This protein binds this small molecule.
Small molecule (SMILES): CC(=O)N[C@H]1[C@H](O[C@H]2[C@H](O)[C@@H](NC(C)=O)CO[C@@H]2CO)O[C@H](CO)[C@@H](O)[C@@H]1O

Binding-site contacts:
Ligand atom C2 contacts residue ASN271 of chain 1.Q at 2.4 Å.
Ligand atom C6 contacts residue ILE292 of chain 1.Q at 3.7 Å (hydrophobic).
Ligand atom C5 contacts residue ASN271 of chain 1.Q at 3.7 Å.
Ligand atom N2 contacts residue ASN271 of chain 1.Q at 2.9 Å (h-bond).
Ligand atom C7 contacts residue ASN271 of chain 1.Q at 3.5 Å.
Ligand atom C1 contacts residue ILE292 of chain 1.Q at 4.4 Å (hydrophobic).
Ligand atom O5 contacts residue ILE292 of chain 1.Q at 3.4 Å.
Ligand atom C5 contacts residue ILE292 of chain 1.Q at 4.1 Å (hydrophobic).
Ligand atom O5 contacts residue ASN271 of chain 1.Q at 2.4 Å (h-bond).
Ligand atom C1 contacts residue ASN271 of chain 1.Q at 1.4 Å.
Ligand atom O7 contacts residue ASN271 of chain 1.Q at 3.6 Å.
Ligand atom O6 contacts residue ILE292 of chain 1.Q at 3.4 Å.
Ligand atom C8 contacts residue VAL410 of chain 1.Q at 3.8 Å (hydrophobic).
Ligand atom C4 contacts residue ASN271 of chain 1.Q at 4.2 Å.
Ligand atom C3 contacts residue ASN271 of chain 1.Q at 3.8 Å.

Sequence of chain 1.Q:
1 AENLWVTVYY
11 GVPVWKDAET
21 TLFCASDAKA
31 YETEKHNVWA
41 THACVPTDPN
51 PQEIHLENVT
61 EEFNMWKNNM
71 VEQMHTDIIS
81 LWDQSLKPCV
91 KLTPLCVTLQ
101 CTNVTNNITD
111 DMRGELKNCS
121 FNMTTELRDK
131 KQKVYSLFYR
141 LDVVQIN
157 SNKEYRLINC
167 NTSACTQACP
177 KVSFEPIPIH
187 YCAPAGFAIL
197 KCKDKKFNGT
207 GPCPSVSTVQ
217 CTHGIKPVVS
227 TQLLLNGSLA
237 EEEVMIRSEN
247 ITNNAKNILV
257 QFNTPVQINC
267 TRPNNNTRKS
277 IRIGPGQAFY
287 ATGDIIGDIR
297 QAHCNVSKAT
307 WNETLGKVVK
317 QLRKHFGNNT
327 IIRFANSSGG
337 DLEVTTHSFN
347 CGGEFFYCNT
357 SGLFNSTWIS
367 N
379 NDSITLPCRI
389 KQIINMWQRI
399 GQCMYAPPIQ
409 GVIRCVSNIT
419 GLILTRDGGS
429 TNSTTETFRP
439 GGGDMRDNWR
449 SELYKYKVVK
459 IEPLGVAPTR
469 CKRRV